Sequence of chain 1.C:
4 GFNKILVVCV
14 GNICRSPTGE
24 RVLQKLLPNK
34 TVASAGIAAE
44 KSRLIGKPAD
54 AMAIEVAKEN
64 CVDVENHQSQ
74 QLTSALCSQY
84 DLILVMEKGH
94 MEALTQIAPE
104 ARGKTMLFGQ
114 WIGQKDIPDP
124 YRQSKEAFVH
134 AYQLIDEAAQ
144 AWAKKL

A small-molecule ligand and the protein it binds are described below.
Small molecule (SMILES): O=P(O)(O)Cc1ccccc1

Binding-site contacts:
Ligand atom C7 contacts residue ASP122 of chain 1.C at 3.5 Å.
Ligand atom C6 contacts residue ASP122 of chain 1.C at 4.1 Å.
Ligand atom C5 contacts residue ASP122 of chain 1.C at 3.0 Å.
Ligand atom C7 contacts residue CYS17 of chain 1.C at 4.0 Å (hydrophobic).
Ligand atom C2 contacts residue GLY14 of chain 1.C at 3.7 Å.
Ligand atom P8 contacts residue CYS17 of chain 1.C at 4.0 Å.
Ligand atom C4 contacts residue ARG125 of chain 1.C at 4.0 Å.
Ligand atom O11 contacts residue VAL13 of chain 1.C at 3.0 Å (h-bond).
Ligand atom C4 contacts residue ASP122 of chain 1.C at 3.7 Å.
Ligand atom C2 contacts residue SER45 of chain 1.C at 4.3 Å.
Ligand atom O9 contacts residue CYS17 of chain 1.C at 3.3 Å.
Ligand atom O9 contacts residue ARG18 of chain 1.C at 3.0 Å (salt-bridge).
Ligand atom C3 contacts residue VAL13 of chain 1.C at 4.2 Å (hydrophobic).
Ligand atom P8 contacts residue ARG18 of chain 1.C at 3.9 Å.
Ligand atom C1 contacts residue GLY14 of chain 1.C at 3.3 Å.
Ligand atom P8 contacts residue CYS12 of chain 1.C at 3.5 Å.
Ligand atom O11 contacts residue GLY14 of chain 1.C at 2.9 Å (h-bond).
Ligand atom O9 contacts residue ASP122 of chain 1.C at 3.9 Å.
Ligand atom O11 contacts residue ARG18 of chain 1.C at 3.0 Å (salt-bridge).
Ligand atom O10 contacts residue CYS17 of chain 1.C at 3.2 Å (h-bond).
Ligand atom C7 contacts residue TYR124 of chain 1.C at 4.0 Å (hydrophobic).
Ligand atom O10 contacts residue GLY14 of chain 1.C at 3.3 Å (h-bond).
Ligand atom O9 contacts residue CYS12 of chain 1.C at 3.6 Å.
Ligand atom O10 contacts residue CYS12 of chain 1.C at 3.0 Å (h-bond).
Ligand atom O11 contacts residue CYS12 of chain 1.C at 3.4 Å (h-bond).
Ligand atom C7 contacts residue ILE16 of chain 1.C at 4.0 Å (hydrophobic).
Ligand atom P8 contacts residue GLY14 of chain 1.C at 3.6 Å.
Ligand atom O10 contacts residue ILE16 of chain 1.C at 2.9 Å (h-bond).
Ligand atom C1 contacts residue ILE16 of chain 1.C at 3.7 Å (hydrophobic).
Ligand atom P8 contacts residue ASN15 of chain 1.C at 4.2 Å.
Ligand atom C6 contacts residue TYR124 of chain 1.C at 4.2 Å (hydrophobic).
Ligand atom C2 contacts residue LEU47 of chain 1.C at 3.6 Å (hydrophobic).
Ligand atom O10 contacts residue ARG18 of chain 1.C at 4.3 Å.
Ligand atom C5 contacts residue TYR124 of chain 1.C at 4.1 Å (hydrophobic).
Ligand atom P8 contacts residue ASP122 of chain 1.C at 4.3 Å.
Ligand atom C3 contacts residue ARG125 of chain 1.C at 4.1 Å.
Ligand atom C6 contacts residue GLY14 of chain 1.C at 4.0 Å.
Ligand atom C1 contacts residue LEU47 of chain 1.C at 3.9 Å (hydrophobic).
Ligand atom O10 contacts residue ASN15 of chain 1.C at 2.9 Å (h-bond).
Ligand atom C6 contacts residue ILE16 of chain 1.C at 4.3 Å (hydrophobic).